This small molecule binds to this protein.
Small molecule (SMILES): CC(=O)N[C@H]1[C@H](O[C@H]2[C@H](O)[C@@H](NC(C)=O)CO[C@@H]2CO)O[C@H](CO)[C@@H](O[C@@H]2O[C@H](CO)[C@@H](O)[C@H](O)[C@@H]2O)[C@@H]1O

Binding-site contacts:
Ligand atom C7 contacts residue ASN78 of chain 6.E at 3.9 Å.
Ligand atom C6 contacts residue VAL68 of chain 6.E at 3.1 Å (hydrophobic).
Ligand atom O5 contacts residue ASN78 of chain 6.E at 2.2 Å (h-bond).
Ligand atom C2 contacts residue ASN78 of chain 6.E at 2.7 Å.
Ligand atom O5 contacts residue ALA69 of chain 6.E at 3.5 Å.
Ligand atom C6 contacts residue ALA69 of chain 6.E at 4.1 Å (hydrophobic).
Ligand atom C1 contacts residue ALA69 of chain 6.E at 4.3 Å (hydrophobic).
Ligand atom N2 contacts residue ASN78 of chain 6.E at 3.2 Å (h-bond).
Ligand atom O5 contacts residue SER80 of chain 6.E at 4.1 Å.
Ligand atom C5 contacts residue ALA69 of chain 6.E at 4.4 Å (hydrophobic).
Ligand atom C6 contacts residue ASN78 of chain 6.E at 4.5 Å.
Ligand atom C4 contacts residue ASN78 of chain 6.E at 4.2 Å.
Ligand atom O7 contacts residue TYR23 of chain 6.E at 4.2 Å.
Ligand atom C5 contacts residue ASN78 of chain 6.E at 3.5 Å.
Ligand atom C5 contacts residue SER80 of chain 6.E at 4.0 Å.
Ligand atom O7 contacts residue ASN78 of chain 6.E at 4.0 Å.
Ligand atom C5 contacts residue VAL68 of chain 6.E at 4.4 Å (hydrophobic).
Ligand atom C7 contacts residue TYR23 of chain 6.E at 4.0 Å (hydrophobic).
Ligand atom C1 contacts residue SER80 of chain 6.E at 3.8 Å.
Ligand atom C3 contacts residue ASN78 of chain 6.E at 4.0 Å.
Ligand atom O6 contacts residue ALA69 of chain 6.E at 4.0 Å.
Ligand atom C1 contacts residue ASN78 of chain 6.E at 1.4 Å.
Ligand atom O6 contacts residue VAL68 of chain 6.E at 3.8 Å.
Ligand atom C8 contacts residue TYR23 of chain 6.E at 3.3 Å (hydrophobic).

Sequence of chain 6.E:
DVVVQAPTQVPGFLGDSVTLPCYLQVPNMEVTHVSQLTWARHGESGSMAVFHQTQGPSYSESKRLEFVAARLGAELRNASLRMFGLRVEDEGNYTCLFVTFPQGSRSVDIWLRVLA